The small molecule below binds the protein below.
Small molecule (SMILES): OC[C@@H]1[C@@H](O)[C@H](O)[C@@H](O)c2nnnn21

Sequence of chain 1.C:
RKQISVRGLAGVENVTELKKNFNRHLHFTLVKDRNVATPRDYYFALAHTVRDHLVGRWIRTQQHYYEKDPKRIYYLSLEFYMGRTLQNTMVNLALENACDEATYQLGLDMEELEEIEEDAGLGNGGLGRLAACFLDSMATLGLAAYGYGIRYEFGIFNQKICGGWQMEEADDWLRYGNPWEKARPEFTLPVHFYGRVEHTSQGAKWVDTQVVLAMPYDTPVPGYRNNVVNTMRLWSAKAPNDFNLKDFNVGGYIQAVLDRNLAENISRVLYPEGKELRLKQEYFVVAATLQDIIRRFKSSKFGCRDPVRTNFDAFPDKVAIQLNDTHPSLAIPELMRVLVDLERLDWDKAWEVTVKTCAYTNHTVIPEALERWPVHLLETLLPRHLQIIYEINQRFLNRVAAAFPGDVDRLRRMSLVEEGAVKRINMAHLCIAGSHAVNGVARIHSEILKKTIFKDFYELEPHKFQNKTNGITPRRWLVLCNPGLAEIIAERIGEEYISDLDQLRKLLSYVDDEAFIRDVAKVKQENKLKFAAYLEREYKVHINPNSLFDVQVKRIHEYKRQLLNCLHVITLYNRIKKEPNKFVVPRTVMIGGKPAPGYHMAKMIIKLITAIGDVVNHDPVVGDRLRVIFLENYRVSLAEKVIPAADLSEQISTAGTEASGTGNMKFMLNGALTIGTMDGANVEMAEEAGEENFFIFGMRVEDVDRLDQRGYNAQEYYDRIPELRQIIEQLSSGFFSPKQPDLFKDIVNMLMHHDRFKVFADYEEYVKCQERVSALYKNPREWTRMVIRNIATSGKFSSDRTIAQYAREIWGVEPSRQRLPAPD

Binding-site contacts:
Ligand atom N18 contacts residue LEU136 of chain 1.C at 4.1 Å.
Ligand atom O2 contacts residue PO41 of chain 1.K at 2.8 Å (h-bond).
Ligand atom O6 contacts residue ASN484 of chain 1.C at 3.0 Å (h-bond).
Ligand atom N1 contacts residue PO41 of chain 1.K at 3.1 Å (h-bond).
Ligand atom O3 contacts residue GLY675 of chain 1.C at 3.0 Å (h-bond).
Ligand atom C6 contacts residue ASN484 of chain 1.C at 3.7 Å.
Ligand atom C3 contacts residue PO41 of chain 1.K at 3.6 Å.
Ligand atom O2 contacts residue TYR573 of chain 1.C at 2.9 Å (h-bond).
Ligand atom C1 contacts residue PO41 of chain 1.K at 3.2 Å.
Ligand atom C6 contacts residue HIS377 of chain 1.C at 3.4 Å.
Ligand atom C5 contacts residue GLY135 of chain 1.C at 4.0 Å.
Ligand atom O6 contacts residue VAL455 of chain 1.C at 3.4 Å.
Ligand atom C2 contacts residue PO41 of chain 1.K at 3.6 Å.
Ligand atom C3 contacts residue GLU672 of chain 1.C at 3.6 Å.
Ligand atom C3 contacts residue GLY675 of chain 1.C at 4.0 Å.
Ligand atom N17 contacts residue LEU136 of chain 1.C at 3.4 Å (h-bond).
Ligand atom N17 contacts residue HIS377 of chain 1.C at 3.6 Å.
Ligand atom N17 contacts residue PO41 of chain 1.K at 3.6 Å (h-bond).
Ligand atom O4 contacts residue ASN484 of chain 1.C at 3.5 Å (h-bond).
Ligand atom N1 contacts residue HIS377 of chain 1.C at 4.0 Å.
Ligand atom C1 contacts residue HIS377 of chain 1.C at 3.6 Å.
Ligand atom O6 contacts residue HIS377 of chain 1.C at 2.8 Å (h-bond).
Ligand atom N17 contacts residue GLY135 of chain 1.C at 4.0 Å.
Ligand atom C6 contacts residue GLY135 of chain 1.C at 4.0 Å.
Ligand atom O4 contacts residue SER674 of chain 1.C at 3.7 Å.
Ligand atom O4 contacts residue GLY675 of chain 1.C at 2.9 Å (h-bond).
Ligand atom N21 contacts residue PO41 of chain 1.K at 3.8 Å.
Ligand atom O2 contacts residue GLU672 of chain 1.C at 3.1 Å (salt-bridge).
Ligand atom O3 contacts residue ALA673 of chain 1.C at 3.5 Å (h-bond).
Ligand atom C4 contacts residue PO41 of chain 1.K at 4.1 Å.
Ligand atom O3 contacts residue SER674 of chain 1.C at 3.3 Å (h-bond).
Ligand atom N18 contacts residue PO41 of chain 1.K at 4.0 Å.
Ligand atom N21 contacts residue HIS377 of chain 1.C at 3.5 Å (h-bond).
Ligand atom C2 contacts residue HIS377 of chain 1.C at 3.7 Å.
Ligand atom O3 contacts residue GLU672 of chain 1.C at 2.8 Å (salt-bridge).
Ligand atom N18 contacts residue HIS377 of chain 1.C at 3.5 Å.
Ligand atom C2 contacts residue GLU672 of chain 1.C at 3.9 Å.
Ligand atom C4 contacts residue GLY675 of chain 1.C at 3.9 Å.
Ligand atom N1 contacts residue LEU136 of chain 1.C at 4.0 Å.
Ligand atom C5 contacts residue PO41 of chain 1.K at 3.4 Å.